Sequence of chain 3.A:
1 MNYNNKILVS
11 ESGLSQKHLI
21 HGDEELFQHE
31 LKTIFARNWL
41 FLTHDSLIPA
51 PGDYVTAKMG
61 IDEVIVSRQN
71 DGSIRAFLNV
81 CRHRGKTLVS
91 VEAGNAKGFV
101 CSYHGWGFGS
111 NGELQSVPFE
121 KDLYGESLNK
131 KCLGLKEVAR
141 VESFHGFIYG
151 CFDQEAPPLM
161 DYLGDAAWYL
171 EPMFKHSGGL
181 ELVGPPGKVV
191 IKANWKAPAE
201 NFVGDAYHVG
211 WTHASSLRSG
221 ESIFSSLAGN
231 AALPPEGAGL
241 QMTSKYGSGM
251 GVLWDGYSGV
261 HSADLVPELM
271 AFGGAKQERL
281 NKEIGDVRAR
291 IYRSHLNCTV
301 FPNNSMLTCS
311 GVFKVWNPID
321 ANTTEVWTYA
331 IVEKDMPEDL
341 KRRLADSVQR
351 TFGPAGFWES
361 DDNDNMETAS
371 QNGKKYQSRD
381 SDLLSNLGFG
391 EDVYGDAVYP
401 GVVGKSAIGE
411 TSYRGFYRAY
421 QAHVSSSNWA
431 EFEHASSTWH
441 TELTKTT

Binding-site contacts:
Ligand atom N1 contacts residue PHE202 of chain 3.A at 4.2 Å.
Ligand atom C6 contacts residue ASN297 of chain 3.A at 4.0 Å.
Ligand atom N1 contacts residue ASN201 of chain 3.A at 3.4 Å (h-bond).
Ligand atom C9 contacts residue VAL209 of chain 3.A at 4.2 Å (hydrophobic).
Ligand atom N1 contacts residue ASN297 of chain 3.A at 3.9 Å.
Ligand atom C2 contacts residue ASP205 of chain 3.A at 4.4 Å.
Ligand atom C3 contacts residue LEU307 of chain 3.A at 3.9 Å (hydrophobic).
Ligand atom C8 contacts residue LEU307 of chain 3.A at 4.4 Å (hydrophobic).
Ligand atom C7 contacts residue ALA206 of chain 3.A at 4.2 Å (hydrophobic).
Ligand atom C2 contacts residue ASN201 of chain 3.A at 3.4 Å.
Ligand atom C8 contacts residue HIS208 of chain 3.A at 4.2 Å.
Ligand atom C9 contacts residue ASN297 of chain 3.A at 4.5 Å.
Ligand atom C4 contacts residue VAL209 of chain 3.A at 4.2 Å (hydrophobic).
Ligand atom C3 contacts residue HIS208 of chain 3.A at 4.2 Å.
Ligand atom C6 contacts residue VAL209 of chain 3.A at 3.8 Å (hydrophobic).
Ligand atom C5 contacts residue VAL209 of chain 3.A at 4.0 Å (hydrophobic).
Ligand atom C2 contacts residue PHE202 of chain 3.A at 4.1 Å (hydrophobic).
Ligand atom N1 contacts residue HIS208 of chain 3.A at 3.7 Å.
Ligand atom C4 contacts residue LEU307 of chain 3.A at 4.1 Å (hydrophobic).
Ligand atom C6 contacts residue LEU253 of chain 3.A at 4.0 Å (hydrophobic).
Ligand atom C7 contacts residue VAL209 of chain 3.A at 3.9 Å (hydrophobic).
Ligand atom C5 contacts residue HIS295 of chain 3.A at 3.7 Å.
Ligand atom C2 contacts residue LEU307 of chain 3.A at 4.4 Å (hydrophobic).
Ligand atom C9 contacts residue LEU307 of chain 3.A at 3.9 Å (hydrophobic).
Ligand atom C4 contacts residue HIS295 of chain 3.A at 4.1 Å.
Ligand atom C7 contacts residue ASP205 of chain 3.A at 3.9 Å.
Ligand atom C8 contacts residue ASP205 of chain 3.A at 3.8 Å.
Ligand atom N1 contacts residue ASP205 of chain 3.A at 3.4 Å (salt-bridge).
Ligand atom C7 contacts residue ASN297 of chain 3.A at 3.5 Å.
Ligand atom C2 contacts residue HIS208 of chain 3.A at 3.7 Å.
Ligand atom C9 contacts residue HIS208 of chain 3.A at 4.5 Å.
Ligand atom C3 contacts residue ASN201 of chain 3.A at 4.3 Å.
Ligand atom C8 contacts residue VAL209 of chain 3.A at 4.0 Å (hydrophobic).
Ligand atom C8 contacts residue ASN297 of chain 3.A at 3.8 Å.
Ligand atom C6 contacts residue HIS295 of chain 3.A at 4.4 Å.

This small molecule binds to this protein.
Small molecule (SMILES): c1ccc2[nH]ccc2c1